Binding-site contacts:
Ligand atom C6 contacts residue LYS551 of chain 2.B at 4.2 Å.
Ligand atom C7 contacts residue ASN555 of chain 2.B at 3.6 Å.
Ligand atom O5 contacts residue LYS551 of chain 2.B at 3.7 Å.
Ligand atom O7 contacts residue ASN555 of chain 2.B at 3.7 Å.
Ligand atom C1 contacts residue LYS551 of chain 2.B at 4.2 Å.
Ligand atom C3 contacts residue LYS551 of chain 2.B at 3.9 Å.
Ligand atom C2 contacts residue LYS551 of chain 2.B at 3.7 Å.
Ligand atom C4 contacts residue ASN555 of chain 2.B at 4.3 Å.
Ligand atom O6 contacts residue LYS551 of chain 2.B at 3.2 Å.
Ligand atom C3 contacts residue ASN555 of chain 2.B at 3.8 Å.
Ligand atom C1 contacts residue ASN555 of chain 2.B at 1.4 Å.
Ligand atom C2 contacts residue ASN555 of chain 2.B at 2.5 Å.
Ligand atom C8 contacts residue THR545 of chain 2.B at 3.6 Å.
Ligand atom C5 contacts residue LYS551 of chain 2.B at 4.0 Å.
Ligand atom C7 contacts residue THR545 of chain 2.B at 4.2 Å.
Ligand atom O7 contacts residue THR545 of chain 2.B at 3.7 Å.
Ligand atom O7 contacts residue LYS551 of chain 2.B at 4.1 Å.
Ligand atom O3 contacts residue LYS551 of chain 2.B at 3.3 Å (salt-bridge).
Ligand atom O5 contacts residue ASN555 of chain 2.B at 2.3 Å (h-bond).
Ligand atom C5 contacts residue ASN555 of chain 2.B at 3.6 Å.
Ligand atom N2 contacts residue ASN555 of chain 2.B at 3.0 Å (h-bond).
Ligand atom C4 contacts residue LYS551 of chain 2.B at 3.6 Å.

Sequence of chain 2.B:
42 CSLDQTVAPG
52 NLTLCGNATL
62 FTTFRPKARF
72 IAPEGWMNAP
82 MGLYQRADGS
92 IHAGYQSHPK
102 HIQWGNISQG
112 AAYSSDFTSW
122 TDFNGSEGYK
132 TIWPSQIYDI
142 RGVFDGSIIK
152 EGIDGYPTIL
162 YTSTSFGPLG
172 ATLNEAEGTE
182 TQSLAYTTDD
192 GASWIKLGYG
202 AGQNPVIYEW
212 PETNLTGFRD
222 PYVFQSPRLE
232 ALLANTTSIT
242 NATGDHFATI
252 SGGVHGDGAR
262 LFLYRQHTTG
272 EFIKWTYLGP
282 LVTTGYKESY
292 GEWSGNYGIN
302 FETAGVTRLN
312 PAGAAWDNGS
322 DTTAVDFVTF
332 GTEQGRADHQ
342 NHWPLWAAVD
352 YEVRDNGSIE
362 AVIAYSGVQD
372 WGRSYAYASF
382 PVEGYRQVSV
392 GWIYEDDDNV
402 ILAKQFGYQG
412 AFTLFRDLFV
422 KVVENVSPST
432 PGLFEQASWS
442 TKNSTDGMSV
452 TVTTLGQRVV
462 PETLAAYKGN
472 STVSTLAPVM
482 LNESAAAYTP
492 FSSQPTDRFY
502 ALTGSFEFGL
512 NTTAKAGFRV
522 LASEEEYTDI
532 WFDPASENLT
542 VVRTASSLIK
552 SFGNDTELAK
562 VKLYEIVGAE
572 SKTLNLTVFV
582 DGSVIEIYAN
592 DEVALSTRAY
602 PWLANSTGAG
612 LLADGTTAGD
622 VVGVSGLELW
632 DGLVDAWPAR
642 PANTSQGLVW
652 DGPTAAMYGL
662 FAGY

This small molecule binds to this protein.
Small molecule (SMILES): CC(=O)N[C@@H]1[C@@H](O)[C@H](O)[C@@H](CO)O[C@H]1O